Binding-site contacts:
Ligand atom C03 contacts residue ALA125 of chain 1.A at 3.5 Å (hydrophobic).
Ligand atom C12 contacts residue PHE109 of chain 1.A at 3.2 Å (hydrophobic).
Ligand atom N02 contacts residue TYR177 of chain 1.A at 3.7 Å.
Ligand atom S01 contacts residue VAL112 of chain 1.A at 3.8 Å.
Ligand atom C02 contacts residue PHE382 of chain 1.A at 3.6 Å (hydrophobic).
Ligand atom N01 contacts residue LEU104 of chain 1.A at 3.8 Å.
Ligand atom C03 contacts residue GLU176 of chain 1.A at 3.6 Å.
Ligand atom N02 contacts residue GLU176 of chain 1.A at 3.7 Å.
Ligand atom C07 contacts residue LEU104 of chain 1.A at 3.7 Å (hydrophobic).
Ligand atom C06 contacts residue LEU104 of chain 1.A at 3.8 Å (hydrophobic).
Ligand atom C02 contacts residue TYR177 of chain 1.A at 3.7 Å (hydrophobic).
Ligand atom N02 contacts residue LEU228 of chain 1.A at 3.7 Å.
Ligand atom C01 contacts residue LEU228 of chain 1.A at 3.5 Å (hydrophobic).
Ligand atom N07 contacts residue PHE109 of chain 1.A at 3.5 Å.
Ligand atom C09 contacts residue THR238 of chain 1.A at 3.8 Å.
Ligand atom C02 contacts residue LEU228 of chain 1.A at 3.7 Å (hydrophobic).
Ligand atom N06 contacts residue LYS127 of chain 1.A at 3.2 Å (salt-bridge).
Ligand atom N04 contacts residue GLU176 of chain 1.A at 2.9 Å (salt-bridge).
Ligand atom N02 contacts residue ALA125 of chain 1.A at 3.8 Å.
Ligand atom BR01 contacts residue THR238 of chain 1.A at 3.5 Å.
Ligand atom N01 contacts residue PHE382 of chain 1.A at 3.1 Å.
Ligand atom C05 contacts residue THR238 of chain 1.A at 3.6 Å.
Ligand atom C13 contacts residue PHE109 of chain 1.A at 3.6 Å (hydrophobic).
Ligand atom BR01 contacts residue LYS127 of chain 1.A at 3.4 Å.
Ligand atom N03 contacts residue THR238 of chain 1.A at 3.4 Å (h-bond).
Ligand atom C11 contacts residue VAL112 of chain 1.A at 3.8 Å (hydrophobic).
Ligand atom C13 contacts residue ASN226 of chain 1.A at 3.6 Å.
Ligand atom N04 contacts residue VAL159 of chain 1.A at 3.7 Å.
Ligand atom C12 contacts residue ASP239 of chain 1.A at 3.2 Å.
Ligand atom N06 contacts residue ASP239 of chain 1.A at 3.6 Å.
Ligand atom C03 contacts residue LEU228 of chain 1.A at 3.6 Å (hydrophobic).
Ligand atom N01 contacts residue LEU228 of chain 1.A at 3.6 Å.
Ligand atom C05 contacts residue VAL159 of chain 1.A at 3.8 Å (hydrophobic).
Ligand atom C04 contacts residue LEU228 of chain 1.A at 3.5 Å (hydrophobic).
Ligand atom C02 contacts residue VAL178 of chain 1.A at 3.1 Å (hydrophobic).
Ligand atom BR01 contacts residue VAL112 of chain 1.A at 3.5 Å.
Ligand atom C05 contacts residue MET175 of chain 1.A at 3.6 Å (hydrophobic).
Ligand atom C06 contacts residue PHE382 of chain 1.A at 3.5 Å (hydrophobic).
Ligand atom N02 contacts residue VAL178 of chain 1.A at 3.0 Å (h-bond).
Ligand atom N04 contacts residue ALA125 of chain 1.A at 3.5 Å.

The protein below binds the small molecule below.
Small molecule (SMILES): Cn1cnc(Br)c1C1=CN(c2ncnc3nc[nH]c23)CCS1

Sequence of chain 1.A:
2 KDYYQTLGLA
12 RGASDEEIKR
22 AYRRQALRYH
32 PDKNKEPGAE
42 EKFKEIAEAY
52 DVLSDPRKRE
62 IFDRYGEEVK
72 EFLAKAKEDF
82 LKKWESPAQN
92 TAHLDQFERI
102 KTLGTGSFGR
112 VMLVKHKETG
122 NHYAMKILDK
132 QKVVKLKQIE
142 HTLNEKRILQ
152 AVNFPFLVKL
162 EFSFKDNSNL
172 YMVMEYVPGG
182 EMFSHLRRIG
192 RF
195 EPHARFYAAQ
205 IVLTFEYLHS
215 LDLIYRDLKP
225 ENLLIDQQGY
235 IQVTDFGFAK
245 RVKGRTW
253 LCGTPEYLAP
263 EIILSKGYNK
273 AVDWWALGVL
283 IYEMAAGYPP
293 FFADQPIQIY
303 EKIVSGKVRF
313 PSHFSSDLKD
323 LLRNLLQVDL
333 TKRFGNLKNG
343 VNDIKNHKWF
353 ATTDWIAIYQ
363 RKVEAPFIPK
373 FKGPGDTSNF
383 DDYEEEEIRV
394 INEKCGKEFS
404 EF